This protein binds this small molecule.
Small molecule (SMILES): OC[C@H]1O[C@H](O[C@H]2[C@H](O)[C@@H](O)[C@@H](O[C@H]3[C@H](O)[C@@H](O)[C@@H](O)O[C@@H]3CO)O[C@@H]2CO)[C@H](O)[C@@H](O)[C@@H]1O

Binding-site contacts:
Ligand atom O3 contacts residue ASN1336 of chain 1.A at 4.1 Å.
Ligand atom C3 contacts residue ILE1335 of chain 1.A at 3.8 Å (hydrophobic).
Ligand atom O4 contacts residue ASP1400 of chain 1.A at 4.5 Å.
Ligand atom C6 contacts residue SER1399 of chain 1.A at 3.5 Å.
Ligand atom C6 contacts residue ASN1402 of chain 1.A at 3.5 Å.
Ligand atom C6 contacts residue TYR1351 of chain 1.A at 3.8 Å (hydrophobic).
Ligand atom O5 contacts residue ASN1336 of chain 1.A at 4.2 Å.
Ligand atom O2 contacts residue TYR1351 of chain 1.A at 3.2 Å.
Ligand atom C4 contacts residue ASN1336 of chain 1.A at 4.2 Å.
Ligand atom O5 contacts residue TYR1401 of chain 1.A at 3.9 Å.
Ligand atom C2 contacts residue ILE1335 of chain 1.A at 3.9 Å (hydrophobic).
Ligand atom C5 contacts residue ASP1400 of chain 1.A at 3.5 Å.
Ligand atom C6 contacts residue ASP1400 of chain 1.A at 3.0 Å.
Ligand atom C2 contacts residue ASP1400 of chain 1.A at 4.1 Å.
Ligand atom C1 contacts residue TYR1351 of chain 1.A at 3.6 Å (hydrophobic).
Ligand atom C1 contacts residue ASP1400 of chain 1.A at 3.3 Å.
Ligand atom C4 contacts residue TYR1351 of chain 1.A at 3.8 Å (hydrophobic).
Ligand atom O6 contacts residue SER1399 of chain 1.A at 3.8 Å.
Ligand atom O6 contacts residue ASN1402 of chain 1.A at 3.0 Å (h-bond).
Ligand atom C3 contacts residue TYR1351 of chain 1.A at 3.9 Å (hydrophobic).
Ligand atom C1 contacts residue ASN1336 of chain 1.A at 4.1 Å.
Ligand atom C2 contacts residue ASN1336 of chain 1.A at 3.7 Å.
Ligand atom O5 contacts residue ASP1400 of chain 1.A at 2.9 Å (salt-bridge).
Ligand atom C5 contacts residue TYR1401 of chain 1.A at 3.9 Å (hydrophobic).
Ligand atom O2 contacts residue ASN1336 of chain 1.A at 4.4 Å.
Ligand atom O4 contacts residue TYR1351 of chain 1.A at 3.9 Å.
Ligand atom C6 contacts residue TYR1401 of chain 1.A at 3.6 Å (hydrophobic).
Ligand atom O6 contacts residue ASP1400 of chain 1.A at 2.6 Å (salt-bridge).
Ligand atom O6 contacts residue TYR1401 of chain 1.A at 3.1 Å.
Ligand atom O3 contacts residue ILE1335 of chain 1.A at 2.7 Å (h-bond).
Ligand atom C2 contacts residue TYR1351 of chain 1.A at 3.8 Å (hydrophobic).
Ligand atom O2 contacts residue ILE1335 of chain 1.A at 3.5 Å (h-bond).
Ligand atom O5 contacts residue TYR1351 of chain 1.A at 4.5 Å.
Ligand atom O3 contacts residue TYR1351 of chain 1.A at 3.1 Å.

Sequence of chain 1.A:
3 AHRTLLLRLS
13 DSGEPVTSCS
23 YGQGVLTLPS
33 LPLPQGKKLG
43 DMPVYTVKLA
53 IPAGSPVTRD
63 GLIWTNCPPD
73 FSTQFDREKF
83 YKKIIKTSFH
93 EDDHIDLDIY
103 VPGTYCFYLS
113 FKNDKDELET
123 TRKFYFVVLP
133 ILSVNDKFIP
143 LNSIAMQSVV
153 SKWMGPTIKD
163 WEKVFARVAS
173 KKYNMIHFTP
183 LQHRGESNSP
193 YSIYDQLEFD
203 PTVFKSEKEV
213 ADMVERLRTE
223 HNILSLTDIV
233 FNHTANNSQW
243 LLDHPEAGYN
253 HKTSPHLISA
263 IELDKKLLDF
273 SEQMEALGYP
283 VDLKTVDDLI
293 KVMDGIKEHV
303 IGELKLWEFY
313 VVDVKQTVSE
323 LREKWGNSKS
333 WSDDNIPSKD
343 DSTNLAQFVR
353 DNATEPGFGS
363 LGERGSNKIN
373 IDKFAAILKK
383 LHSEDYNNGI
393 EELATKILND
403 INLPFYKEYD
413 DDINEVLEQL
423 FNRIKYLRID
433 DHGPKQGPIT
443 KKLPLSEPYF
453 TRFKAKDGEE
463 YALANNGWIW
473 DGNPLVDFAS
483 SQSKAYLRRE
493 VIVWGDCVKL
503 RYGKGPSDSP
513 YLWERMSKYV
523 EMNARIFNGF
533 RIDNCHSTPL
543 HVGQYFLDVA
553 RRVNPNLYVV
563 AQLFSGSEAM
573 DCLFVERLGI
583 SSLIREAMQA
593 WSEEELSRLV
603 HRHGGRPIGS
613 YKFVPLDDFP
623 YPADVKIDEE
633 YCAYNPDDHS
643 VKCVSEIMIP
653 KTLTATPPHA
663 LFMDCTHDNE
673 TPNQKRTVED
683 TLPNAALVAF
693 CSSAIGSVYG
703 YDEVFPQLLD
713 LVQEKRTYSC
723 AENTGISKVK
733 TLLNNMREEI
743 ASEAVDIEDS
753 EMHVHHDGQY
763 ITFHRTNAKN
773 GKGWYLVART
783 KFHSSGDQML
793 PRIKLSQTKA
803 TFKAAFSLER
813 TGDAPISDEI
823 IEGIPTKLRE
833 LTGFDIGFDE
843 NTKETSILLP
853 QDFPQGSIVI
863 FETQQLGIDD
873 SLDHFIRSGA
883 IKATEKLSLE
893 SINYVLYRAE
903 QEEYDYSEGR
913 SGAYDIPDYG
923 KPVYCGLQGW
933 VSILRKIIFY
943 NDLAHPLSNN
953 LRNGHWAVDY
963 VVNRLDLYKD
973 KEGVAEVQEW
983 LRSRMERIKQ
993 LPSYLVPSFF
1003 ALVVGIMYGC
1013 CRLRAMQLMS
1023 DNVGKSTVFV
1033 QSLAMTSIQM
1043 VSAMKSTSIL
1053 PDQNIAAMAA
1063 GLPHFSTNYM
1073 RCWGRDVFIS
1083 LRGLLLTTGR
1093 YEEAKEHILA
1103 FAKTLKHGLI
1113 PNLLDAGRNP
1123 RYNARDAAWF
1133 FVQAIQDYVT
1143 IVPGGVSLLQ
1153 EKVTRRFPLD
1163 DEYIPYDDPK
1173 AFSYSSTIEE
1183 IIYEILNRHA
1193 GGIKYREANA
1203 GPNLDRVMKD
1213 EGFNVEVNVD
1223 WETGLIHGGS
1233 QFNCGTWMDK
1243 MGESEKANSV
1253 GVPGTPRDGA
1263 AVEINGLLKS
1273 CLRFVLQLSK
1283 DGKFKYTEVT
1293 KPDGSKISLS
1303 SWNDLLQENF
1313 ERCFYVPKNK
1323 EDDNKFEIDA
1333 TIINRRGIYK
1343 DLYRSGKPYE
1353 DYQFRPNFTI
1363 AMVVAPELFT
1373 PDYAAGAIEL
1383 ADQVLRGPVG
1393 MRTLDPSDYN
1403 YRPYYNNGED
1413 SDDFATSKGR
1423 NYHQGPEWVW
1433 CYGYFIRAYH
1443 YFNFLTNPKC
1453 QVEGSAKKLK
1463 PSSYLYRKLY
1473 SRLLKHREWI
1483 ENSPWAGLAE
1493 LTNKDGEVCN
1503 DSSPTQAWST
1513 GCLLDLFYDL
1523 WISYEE